This protein binds this small molecule.
Small molecule (SMILES): Cc1cn([C@H]2C[C@H](O[P](=O)(O)OC[C@H]3O[C@@H](n4ccc(N)nc4=O)C[C@@H]3O[P](=O)(O)OC[C@H]3O[C@@H](n4cnc5c(=O)nc(N)[nH]c54)C[C@@H]3O[P](=O)(O)OC[C@H]3O[C@@H](n4cnc5c(=O)nc(N)[nH]c54)C[C@@H]3O)[C@@H](CO[P](=O)(O)O[C@H]3C[C@H](n4cnc5c(=O)nc(N)[nH]c54)O[C@@H]3COP(=O)(O)O)O2)c(=O)[nH]c1=O

Binding-site contacts:
Ligand atom OP2 contacts residue NA1 of chain 1.H at 3.7 Å.
Ligand atom P contacts residue ILE69 of chain 1.A at 3.9 Å.
Ligand atom OP2 contacts residue LYS68 of chain 1.A at 3.2 Å (salt-bridge).
Ligand atom C3' contacts residue GLY66 of chain 1.A at 3.7 Å.
Ligand atom P contacts residue LYS68 of chain 1.A at 3.8 Å.
Ligand atom OP1 contacts residue NA1 of chain 1.H at 2.6 Å (h-bond).
Ligand atom OP1 contacts residue GLY66 of chain 1.A at 2.9 Å (h-bond).
Ligand atom C4' contacts residue GLY64 of chain 1.A at 3.2 Å.
Ligand atom OP1 contacts residue THR67 of chain 1.A at 3.6 Å.
Ligand atom OP1 contacts residue PRO63 of chain 1.A at 3.6 Å.
Ligand atom OP1 contacts residue LYS68 of chain 1.A at 2.8 Å (salt-bridge).
Ligand atom P contacts residue LYS35 of chain 1.A at 3.7 Å.
Ligand atom OP1 contacts residue LEU62 of chain 1.A at 3.9 Å.
Ligand atom O3' contacts residue ILE69 of chain 1.A at 3.6 Å.
Ligand atom P contacts residue NA1 of chain 1.H at 3.6 Å.
Ligand atom P contacts residue GLY66 of chain 1.A at 3.8 Å.
Ligand atom OP2 contacts residue GLY66 of chain 1.A at 3.5 Å.
Ligand atom C3' contacts residue LYS68 of chain 1.A at 3.9 Å.
Ligand atom OP1 contacts residue GLY64 of chain 1.A at 2.9 Å (h-bond).
Ligand atom OP1 contacts residue ILE69 of chain 1.A at 3.0 Å (h-bond).
Ligand atom OP2 contacts residue THR67 of chain 1.A at 3.7 Å.
Ligand atom O4' contacts residue ALA38 of chain 1.A at 3.3 Å.
Ligand atom P contacts residue GLY64 of chain 1.A at 3.9 Å.
Ligand atom OP1 contacts residue LYS68 of chain 1.A at 3.6 Å.
Ligand atom O5' contacts residue LYS35 of chain 1.A at 3.7 Å.
Ligand atom OP2 contacts residue LYS68 of chain 1.A at 3.1 Å.
Ligand atom P contacts residue VAL65 of chain 1.A at 3.9 Å.
Ligand atom O3' contacts residue GLY64 of chain 1.A at 3.6 Å.
Ligand atom C5' contacts residue GLY66 of chain 1.A at 3.6 Å.
Ligand atom C5' contacts residue TYR39 of chain 1.A at 3.5 Å (hydrophobic).
Ligand atom C1' contacts residue ALA38 of chain 1.A at 3.8 Å (hydrophobic).
Ligand atom O6 contacts residue HIS34 of chain 1.A at 3.8 Å.
Ligand atom P contacts residue LYS68 of chain 1.A at 3.4 Å.
Ligand atom OP1 contacts residue VAL65 of chain 1.A at 3.5 Å (h-bond).
Ligand atom C5' contacts residue GLY64 of chain 1.A at 3.2 Å.
Ligand atom OP2 contacts residue LYS35 of chain 1.A at 3.6 Å.
Ligand atom O5' contacts residue GLY66 of chain 1.A at 3.5 Å.
Ligand atom N3 contacts residue ALA38 of chain 1.A at 3.6 Å.
Ligand atom OP3 contacts residue LYS35 of chain 1.A at 2.7 Å (salt-bridge).
Ligand atom OP2 contacts residue VAL65 of chain 1.A at 3.6 Å (h-bond).

Sequence of chain 1.A:
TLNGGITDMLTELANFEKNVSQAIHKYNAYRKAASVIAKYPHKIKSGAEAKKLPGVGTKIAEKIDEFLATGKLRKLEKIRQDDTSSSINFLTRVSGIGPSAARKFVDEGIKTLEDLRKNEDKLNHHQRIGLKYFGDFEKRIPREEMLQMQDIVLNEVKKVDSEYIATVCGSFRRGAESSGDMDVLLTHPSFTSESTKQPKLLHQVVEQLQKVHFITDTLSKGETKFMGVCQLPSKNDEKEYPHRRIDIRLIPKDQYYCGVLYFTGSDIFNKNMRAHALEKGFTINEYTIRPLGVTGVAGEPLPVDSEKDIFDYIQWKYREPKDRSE